Binding-site contacts:
Ligand atom N contacts residue PHE225 of chain 1.B at 3.8 Å.
Ligand atom C5 contacts residue GLU194 of chain 1.B at 3.9 Å.
Ligand atom C8 contacts residue ALA187 of chain 1.B at 3.6 Å (hydrophobic).
Ligand atom C12 contacts residue SER282 of chain 1.B at 3.2 Å.
Ligand atom C contacts residue LEU226 of chain 1.B at 3.6 Å (hydrophobic).
Ligand atom C14 contacts residue SER282 of chain 1.B at 3.2 Å.
Ligand atom C contacts residue ALA278 of chain 1.B at 3.7 Å (hydrophobic).
Ligand atom C contacts residue GLN222 of chain 1.B at 3.9 Å.
Ligand atom F contacts residue ALA187 of chain 1.B at 3.5 Å.
Ligand atom C14 contacts residue ASP279 of chain 1.B at 3.4 Å.
Ligand atom F3 contacts residue LEU88 of chain 1.B at 3.5 Å.
Ligand atom C4 contacts residue GLN222 of chain 1.B at 3.9 Å.
Ligand atom C9 contacts residue ALA187 of chain 1.B at 4.0 Å (hydrophobic).
Ligand atom C14 contacts residue ALA283 of chain 1.B at 3.6 Å (hydrophobic).
Ligand atom C8 contacts residue SER282 of chain 1.B at 3.5 Å.
Ligand atom C6 contacts residue GLU194 of chain 1.B at 3.9 Å.
Ligand atom C9 contacts residue SER282 of chain 1.B at 3.8 Å.
Ligand atom C15 contacts residue LEU191 of chain 1.B at 3.8 Å (hydrophobic).
Ligand atom F4 contacts residue GLN222 of chain 1.B at 3.5 Å.
Ligand atom C2 contacts residue GLN222 of chain 1.B at 3.1 Å.
Ligand atom N1 contacts residue GLU194 of chain 1.B at 2.8 Å (salt-bridge).
Ligand atom C7 contacts residue SER282 of chain 1.B at 3.7 Å.
Ligand atom C10 contacts residue GLU194 of chain 1.B at 3.5 Å.
Ligand atom N2 contacts residue GLU194 of chain 1.B at 3.6 Å (salt-bridge).
Ligand atom N2 contacts residue LEU99 of chain 1.B at 3.3 Å.
Ligand atom S contacts residue ASP279 of chain 1.B at 3.4 Å (salt-bridge).
Ligand atom C16 contacts residue LEU88 of chain 1.B at 3.9 Å (hydrophobic).
Ligand atom F2 contacts residue ALA278 of chain 1.B at 3.8 Å.
Ligand atom F1 contacts residue LEU191 of chain 1.B at 3.8 Å.
Ligand atom C13 contacts residue PHE98 of chain 1.B at 3.9 Å (hydrophobic).
Ligand atom C13 contacts residue GLU194 of chain 1.B at 3.8 Å.
Ligand atom C2 contacts residue LEU226 of chain 1.B at 4.0 Å (hydrophobic).
Ligand atom C3 contacts residue GLN222 of chain 1.B at 3.4 Å.
Ligand atom C5 contacts residue GLN222 of chain 1.B at 3.9 Å.
Ligand atom S contacts residue PHE98 of chain 1.B at 3.4 Å.
Ligand atom C contacts residue PHE225 of chain 1.B at 3.6 Å (hydrophobic).
Ligand atom C15 contacts residue GLU194 of chain 1.B at 3.2 Å.
Ligand atom C14 contacts residue PHE98 of chain 1.B at 3.6 Å (hydrophobic).
Ligand atom F2 contacts residue ASP279 of chain 1.B at 3.4 Å.
Ligand atom F4 contacts residue LEU88 of chain 1.B at 3.3 Å.

A small-molecule ligand and the protein it binds are described below.
Small molecule (SMILES): C[C@@H]1C[C@@](C)(c2cc(CNC3(C(F)(F)F)CC3)c(F)cc2F)N=C(N)S1

Sequence of chain 1.B:
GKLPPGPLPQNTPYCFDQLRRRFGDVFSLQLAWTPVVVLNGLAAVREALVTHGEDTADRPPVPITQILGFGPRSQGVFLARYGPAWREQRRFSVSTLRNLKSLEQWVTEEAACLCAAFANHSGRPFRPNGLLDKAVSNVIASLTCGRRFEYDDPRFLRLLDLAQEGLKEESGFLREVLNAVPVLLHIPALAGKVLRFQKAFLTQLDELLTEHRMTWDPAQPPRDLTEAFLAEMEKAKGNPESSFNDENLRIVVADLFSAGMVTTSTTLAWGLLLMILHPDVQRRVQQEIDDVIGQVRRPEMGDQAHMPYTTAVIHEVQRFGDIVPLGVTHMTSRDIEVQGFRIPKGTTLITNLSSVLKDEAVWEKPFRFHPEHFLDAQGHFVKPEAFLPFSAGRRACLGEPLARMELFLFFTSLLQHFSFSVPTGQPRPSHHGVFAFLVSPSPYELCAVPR